Sequence of chain 2.A:
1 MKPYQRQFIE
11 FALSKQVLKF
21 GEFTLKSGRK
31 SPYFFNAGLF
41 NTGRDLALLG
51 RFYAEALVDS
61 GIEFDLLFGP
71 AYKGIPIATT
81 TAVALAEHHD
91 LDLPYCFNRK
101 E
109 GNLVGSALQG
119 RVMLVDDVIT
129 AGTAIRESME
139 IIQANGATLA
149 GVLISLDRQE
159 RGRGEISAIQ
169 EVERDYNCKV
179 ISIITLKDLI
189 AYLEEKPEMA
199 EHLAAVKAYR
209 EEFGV

Binding-site contacts:
Ligand atom N3 contacts residue PHE35 of chain 2.A at 2.8 Å (h-bond).
Ligand atom C2 contacts residue VAL126 of chain 2.A at 3.9 Å (hydrophobic).
Ligand atom O71 contacts residue LYS26 of chain 2.A at 3.1 Å (salt-bridge).
Ligand atom O72 contacts residue LYS26 of chain 2.A at 4.0 Å.
Ligand atom O4 contacts residue ARG156 of chain 2.A at 2.9 Å (salt-bridge).
Ligand atom O71 contacts residue THR128 of chain 2.A at 3.3 Å.
Ligand atom C5 contacts residue PHE34 of chain 2.A at 3.5 Å (hydrophobic).
Ligand atom C6 contacts residue PHE34 of chain 2.A at 3.6 Å (hydrophobic).
Ligand atom C7 contacts residue LYS26 of chain 2.A at 3.8 Å.
Ligand atom O4 contacts residue PHE35 of chain 2.A at 3.0 Å (h-bond).
Ligand atom C4 contacts residue VAL126 of chain 2.A at 4.1 Å (hydrophobic).
Ligand atom N3 contacts residue VAL126 of chain 2.A at 3.9 Å.
Ligand atom C6 contacts residue LEU25 of chain 2.A at 4.3 Å (hydrophobic).
Ligand atom C4 contacts residue PHE34 of chain 2.A at 3.5 Å (hydrophobic).
Ligand atom O2 contacts residue VAL126 of chain 2.A at 4.0 Å.
Ligand atom C7 contacts residue LEU25 of chain 2.A at 3.9 Å (hydrophobic).
Ligand atom N3 contacts residue PHE34 of chain 2.A at 3.5 Å.
Ligand atom C5 contacts residue VAL126 of chain 2.A at 4.3 Å (hydrophobic).
Ligand atom O71 contacts residue LEU25 of chain 2.A at 4.1 Å.
Ligand atom C6 contacts residue THR128 of chain 2.A at 3.9 Å.
Ligand atom O4 contacts residue PHE34 of chain 2.A at 3.8 Å.
Ligand atom C7 contacts residue PHE34 of chain 2.A at 4.3 Å (hydrophobic).
Ligand atom O2 contacts residue PHE35 of chain 2.A at 3.5 Å (h-bond).
Ligand atom N1 contacts residue THR128 of chain 2.A at 3.9 Å.
Ligand atom C5 contacts residue LEU25 of chain 2.A at 3.8 Å (hydrophobic).
Ligand atom C4 contacts residue PHE35 of chain 2.A at 3.7 Å (hydrophobic).
Ligand atom O72 contacts residue THR128 of chain 2.A at 3.4 Å.
Ligand atom C7 contacts residue THR128 of chain 2.A at 3.3 Å.
Ligand atom N1 contacts residue PHE34 of chain 2.A at 3.7 Å.
Ligand atom C2 contacts residue PHE34 of chain 2.A at 3.4 Å (hydrophobic).
Ligand atom O2 contacts residue PHE34 of chain 2.A at 3.8 Å.
Ligand atom C6 contacts residue VAL126 of chain 2.A at 4.3 Å (hydrophobic).
Ligand atom C4 contacts residue ARG156 of chain 2.A at 3.7 Å.
Ligand atom C5 contacts residue ARG156 of chain 2.A at 3.7 Å.
Ligand atom O72 contacts residue LEU25 of chain 2.A at 3.5 Å.
Ligand atom N1 contacts residue VAL126 of chain 2.A at 4.1 Å.
Ligand atom C2 contacts residue PHE35 of chain 2.A at 3.6 Å (hydrophobic).

The small molecule below binds the protein below.
Small molecule (SMILES): O=C(O)c1cc(=O)[nH]c(=O)[nH]1